Sequence of chain 1.A:
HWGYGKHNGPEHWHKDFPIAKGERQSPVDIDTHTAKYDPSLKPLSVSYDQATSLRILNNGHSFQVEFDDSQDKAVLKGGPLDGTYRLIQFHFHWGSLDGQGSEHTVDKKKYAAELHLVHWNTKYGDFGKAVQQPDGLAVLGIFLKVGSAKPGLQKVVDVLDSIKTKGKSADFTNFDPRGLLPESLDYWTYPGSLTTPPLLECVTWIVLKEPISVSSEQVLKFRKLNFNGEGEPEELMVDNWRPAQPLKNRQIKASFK

A small-molecule ligand and the protein it binds are described below.
Small molecule (SMILES): CCOc1ccc2nc(S(N)(=O)=O)sc2c1

Binding-site contacts:
Ligand atom O2 contacts residue HIS119 of chain 1.A at 3.5 Å (h-bond).
Ligand atom O3 contacts residue PHE130 of chain 1.A at 4.0 Å.
Ligand atom N1 contacts residue THR198 of chain 1.A at 2.8 Å (h-bond).
Ligand atom S1 contacts residue HIS119 of chain 1.A at 4.0 Å.
Ligand atom O2 contacts residue HIS94 of chain 1.A at 3.3 Å.
Ligand atom O1 contacts residue THR198 of chain 1.A at 3.0 Å (h-bond).
Ligand atom N1 contacts residue HIS119 of chain 1.A at 3.4 Å (h-bond).
Ligand atom N2 contacts residue THR199 of chain 1.A at 3.2 Å (h-bond).
Ligand atom C7 contacts residue THR199 of chain 1.A at 2.9 Å.
Ligand atom S2 contacts residue HIS94 of chain 1.A at 3.8 Å.
Ligand atom S1 contacts residue ZN1 of chain 1.B at 3.0 Å.
Ligand atom O2 contacts residue VAL121 of chain 1.A at 3.9 Å.
Ligand atom C6 contacts residue THR199 of chain 1.A at 4.0 Å.
Ligand atom N1 contacts residue HIS96 of chain 1.A at 3.4 Å (h-bond).
Ligand atom S1 contacts residue THR198 of chain 1.A at 3.9 Å.
Ligand atom S2 contacts residue GLN92 of chain 1.A at 4.1 Å.
Ligand atom O1 contacts residue TRP208 of chain 1.A at 3.5 Å.
Ligand atom O2 contacts residue VAL142 of chain 1.A at 3.9 Å.
Ligand atom C6 contacts residue LEU197 of chain 1.A at 4.1 Å (hydrophobic).
Ligand atom O2 contacts residue ZN1 of chain 1.B at 3.1 Å.
Ligand atom N1 contacts residue HIS94 of chain 1.A at 3.3 Å (h-bond).
Ligand atom C6 contacts residue PRO200 of chain 1.A at 3.8 Å (hydrophobic).
Ligand atom C4 contacts residue PHE130 of chain 1.A at 4.0 Å (hydrophobic).
Ligand atom C3 contacts residue LEU197 of chain 1.A at 4.0 Å (hydrophobic).
Ligand atom O1 contacts residue LEU197 of chain 1.A at 3.4 Å.
Ligand atom C7 contacts residue LEU197 of chain 1.A at 3.9 Å (hydrophobic).
Ligand atom C2 contacts residue LEU197 of chain 1.A at 3.8 Å (hydrophobic).
Ligand atom C2 contacts residue THR199 of chain 1.A at 3.4 Å.
Ligand atom C1 contacts residue HIS94 of chain 1.A at 4.0 Å.
Ligand atom S2 contacts residue LEU197 of chain 1.A at 4.0 Å.
Ligand atom N2 contacts residue THR198 of chain 1.A at 3.9 Å.
Ligand atom S2 contacts residue VAL121 of chain 1.A at 3.8 Å.
Ligand atom O1 contacts residue SER196 of chain 1.A at 4.0 Å.
Ligand atom S1 contacts residue HIS94 of chain 1.A at 3.8 Å.
Ligand atom C9 contacts residue PRO201 of chain 1.A at 3.8 Å (hydrophobic).
Ligand atom N1 contacts residue ZN1 of chain 1.B at 2.0 Å.
Ligand atom C1 contacts residue LEU197 of chain 1.A at 3.9 Å (hydrophobic).
Ligand atom N2 contacts residue LEU197 of chain 1.A at 3.6 Å.
Ligand atom C7 contacts residue PRO200 of chain 1.A at 3.7 Å (hydrophobic).
Ligand atom C6 contacts residue PRO201 of chain 1.A at 3.9 Å (hydrophobic).